Sequence of chain 1.C:
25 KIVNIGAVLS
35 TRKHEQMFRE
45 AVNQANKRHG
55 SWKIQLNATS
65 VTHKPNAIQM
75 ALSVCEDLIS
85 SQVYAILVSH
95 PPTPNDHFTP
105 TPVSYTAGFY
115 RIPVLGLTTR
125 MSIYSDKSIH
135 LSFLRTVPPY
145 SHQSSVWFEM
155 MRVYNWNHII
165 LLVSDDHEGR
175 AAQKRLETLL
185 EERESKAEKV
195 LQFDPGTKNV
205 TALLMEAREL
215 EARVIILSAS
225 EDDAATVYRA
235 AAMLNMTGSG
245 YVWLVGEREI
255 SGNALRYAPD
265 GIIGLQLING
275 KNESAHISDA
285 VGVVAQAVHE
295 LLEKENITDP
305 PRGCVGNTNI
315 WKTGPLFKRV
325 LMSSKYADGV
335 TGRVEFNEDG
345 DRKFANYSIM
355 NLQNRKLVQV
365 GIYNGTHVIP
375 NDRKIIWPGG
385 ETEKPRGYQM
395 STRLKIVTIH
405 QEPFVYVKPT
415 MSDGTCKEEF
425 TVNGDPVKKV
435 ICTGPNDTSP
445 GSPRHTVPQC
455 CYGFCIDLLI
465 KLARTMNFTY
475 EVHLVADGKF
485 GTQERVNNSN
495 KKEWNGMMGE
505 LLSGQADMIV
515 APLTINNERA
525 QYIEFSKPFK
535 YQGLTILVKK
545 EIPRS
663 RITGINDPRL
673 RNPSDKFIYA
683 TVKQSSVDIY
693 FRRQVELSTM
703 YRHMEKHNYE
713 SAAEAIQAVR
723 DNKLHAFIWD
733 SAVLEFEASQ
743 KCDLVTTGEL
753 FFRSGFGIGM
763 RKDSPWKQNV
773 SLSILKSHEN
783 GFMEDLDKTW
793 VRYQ

Binding-site contacts:
Ligand atom C7 contacts residue THR335 of chain 1.C at 3.9 Å.
Ligand atom C4 contacts residue ASN350 of chain 1.C at 4.2 Å.
Ligand atom C5 contacts residue ASN350 of chain 1.C at 3.7 Å.
Ligand atom N2 contacts residue ASN350 of chain 1.C at 2.9 Å (h-bond).
Ligand atom O5 contacts residue ASN350 of chain 1.C at 2.4 Å (h-bond).
Ligand atom O5 contacts residue ASN368 of chain 1.C at 3.4 Å (h-bond).
Ligand atom C8 contacts residue GLY336 of chain 1.C at 3.9 Å.
Ligand atom C3 contacts residue ASN350 of chain 1.C at 3.8 Å.
Ligand atom C2 contacts residue ASN368 of chain 1.C at 4.4 Å.
Ligand atom C5 contacts residue ASN368 of chain 1.C at 3.5 Å.
Ligand atom C6 contacts residue ASN368 of chain 1.C at 4.3 Å.
Ligand atom C1 contacts residue ASN368 of chain 1.C at 3.3 Å.
Ligand atom O7 contacts residue GLY336 of chain 1.C at 4.2 Å.
Ligand atom C8 contacts residue ARG346 of chain 1.C at 4.4 Å.
Ligand atom O7 contacts residue THR335 of chain 1.C at 3.6 Å.
Ligand atom C7 contacts residue ASN350 of chain 1.C at 3.4 Å.
Ligand atom C7 contacts residue GLY336 of chain 1.C at 4.2 Å.
Ligand atom C8 contacts residue ASN350 of chain 1.C at 4.4 Å.
Ligand atom C1 contacts residue ASN350 of chain 1.C at 1.4 Å.
Ligand atom O7 contacts residue ASN350 of chain 1.C at 3.4 Å (h-bond).
Ligand atom C2 contacts residue ASN350 of chain 1.C at 2.5 Å.
Ligand atom C8 contacts residue ARG337 of chain 1.C at 4.2 Å.
Ligand atom C8 contacts residue PHE348 of chain 1.C at 3.6 Å (hydrophobic).
Ligand atom C8 contacts residue THR335 of chain 1.C at 3.3 Å.

The small molecule below binds the protein below.
Small molecule (SMILES): CC(=O)N[C@@H]1[C@@H](O)[C@H](O)[C@@H](CO)O[C@H]1O